Binding-site contacts:
Ligand atom C13 contacts residue TYR64 of chain 1.A at 3.4 Å (hydrophobic).
Ligand atom C2 contacts residue LEU110 of chain 1.A at 3.9 Å (hydrophobic).
Ligand atom O12 contacts residue LEU36 of chain 1.A at 3.8 Å.
Ligand atom O6 contacts residue LEU110 of chain 1.A at 3.6 Å.
Ligand atom O12 contacts residue TYR56 of chain 1.A at 3.8 Å.
Ligand atom C14 contacts residue ARG61 of chain 1.A at 3.9 Å.
Ligand atom C19 contacts residue GLY126 of chain 1.A at 3.9 Å.
Ligand atom O9 contacts residue TRP88 of chain 1.A at 3.9 Å.
Ligand atom C4 contacts residue ALA105 of chain 1.A at 3.9 Å (hydrophobic).
Ligand atom OAP contacts residue PHE101 of chain 1.A at 3.9 Å.
Ligand atom O6 contacts residue TRP60 of chain 1.A at 3.0 Å (h-bond).
Ligand atom C10 contacts residue THR75 of chain 1.A at 3.3 Å.
Ligand atom N7 contacts residue THR75 of chain 1.A at 3.5 Å (h-bond).
Ligand atom C8 contacts residue TYR56 of chain 1.A at 3.8 Å (hydrophobic).
Ligand atom N7 contacts residue ASP73 of chain 1.A at 2.8 Å (salt-bridge).
Ligand atom C14 contacts residue TYR64 of chain 1.A at 3.8 Å (hydrophobic).
Ligand atom C21 contacts residue GLY126 of chain 1.A at 3.8 Å.
Ligand atom C5 contacts residue TRP88 of chain 1.A at 3.8 Å (hydrophobic).
Ligand atom C4 contacts residue TYR93 of chain 1.A at 3.4 Å (hydrophobic).
Ligand atom O6 contacts residue TYR56 of chain 1.A at 3.7 Å.
Ligand atom C1 contacts residue ASP73 of chain 1.A at 3.8 Å.
Ligand atom C5 contacts residue TYR93 of chain 1.A at 3.7 Å (hydrophobic).
Ligand atom O9 contacts residue TYR56 of chain 1.A at 2.7 Å (h-bond).
Ligand atom C8 contacts residue ASP73 of chain 1.A at 3.5 Å.
Ligand atom C10 contacts residue ASP73 of chain 1.A at 3.3 Å.
Ligand atom O12 contacts residue TYR64 of chain 1.A at 3.7 Å.
Ligand atom C11 contacts residue TYR64 of chain 1.A at 3.4 Å (hydrophobic).
Ligand atom C8 contacts residue SER129 of chain 1.A at 3.5 Å.
Ligand atom O9 contacts residue SER129 of chain 1.A at 2.7 Å (h-bond).
Ligand atom C10 contacts residue SER129 of chain 1.A at 3.8 Å.
Ligand atom C8 contacts residue THR75 of chain 1.A at 3.6 Å.
Ligand atom C18 contacts residue ALA50 of chain 1.A at 3.7 Å (hydrophobic).
Ligand atom OAP contacts residue LEU110 of chain 1.A at 3.7 Å.
Ligand atom C21 contacts residue CYS79 of chain 1.A at 3.8 Å (hydrophobic).
Ligand atom C1 contacts residue TRP88 of chain 1.A at 3.8 Å (hydrophobic).
Ligand atom OAP contacts residue ALA105 of chain 1.A at 3.3 Å.
Ligand atom C4 contacts residue LEU110 of chain 1.A at 3.9 Å (hydrophobic).
Ligand atom C10 contacts residue TYR64 of chain 1.A at 3.9 Å (hydrophobic).
Ligand atom C11 contacts residue ASP73 of chain 1.A at 3.8 Å.
Ligand atom C17 contacts residue ALA50 of chain 1.A at 3.9 Å (hydrophobic).

This protein binds this small molecule.
Small molecule (SMILES): CCCCCCCCCC(=O)CC(=O)N[C@H]1CCOC1=O

Sequence of chain 1.A:
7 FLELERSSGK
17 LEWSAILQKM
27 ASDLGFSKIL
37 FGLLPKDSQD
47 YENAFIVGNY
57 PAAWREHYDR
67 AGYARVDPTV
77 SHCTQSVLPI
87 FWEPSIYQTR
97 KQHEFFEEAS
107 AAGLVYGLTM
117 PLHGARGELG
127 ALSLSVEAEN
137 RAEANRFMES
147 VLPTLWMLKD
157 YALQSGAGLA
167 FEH